Sequence of chain 1.D:
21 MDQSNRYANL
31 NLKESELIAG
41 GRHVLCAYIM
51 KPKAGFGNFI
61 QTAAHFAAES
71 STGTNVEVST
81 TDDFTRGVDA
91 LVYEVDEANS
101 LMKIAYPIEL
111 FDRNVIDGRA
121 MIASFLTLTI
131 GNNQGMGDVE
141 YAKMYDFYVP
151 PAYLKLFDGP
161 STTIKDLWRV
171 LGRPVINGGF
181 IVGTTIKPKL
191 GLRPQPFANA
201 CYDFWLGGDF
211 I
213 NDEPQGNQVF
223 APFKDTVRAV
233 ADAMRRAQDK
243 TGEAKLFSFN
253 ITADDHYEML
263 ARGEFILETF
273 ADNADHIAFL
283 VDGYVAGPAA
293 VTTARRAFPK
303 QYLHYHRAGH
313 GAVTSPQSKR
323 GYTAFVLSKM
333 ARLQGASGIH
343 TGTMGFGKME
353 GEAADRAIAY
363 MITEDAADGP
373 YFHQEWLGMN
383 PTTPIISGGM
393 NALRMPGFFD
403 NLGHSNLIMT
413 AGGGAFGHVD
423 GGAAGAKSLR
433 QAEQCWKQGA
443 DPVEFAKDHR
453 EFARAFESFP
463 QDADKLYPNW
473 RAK

Sequence of chain 1.C:
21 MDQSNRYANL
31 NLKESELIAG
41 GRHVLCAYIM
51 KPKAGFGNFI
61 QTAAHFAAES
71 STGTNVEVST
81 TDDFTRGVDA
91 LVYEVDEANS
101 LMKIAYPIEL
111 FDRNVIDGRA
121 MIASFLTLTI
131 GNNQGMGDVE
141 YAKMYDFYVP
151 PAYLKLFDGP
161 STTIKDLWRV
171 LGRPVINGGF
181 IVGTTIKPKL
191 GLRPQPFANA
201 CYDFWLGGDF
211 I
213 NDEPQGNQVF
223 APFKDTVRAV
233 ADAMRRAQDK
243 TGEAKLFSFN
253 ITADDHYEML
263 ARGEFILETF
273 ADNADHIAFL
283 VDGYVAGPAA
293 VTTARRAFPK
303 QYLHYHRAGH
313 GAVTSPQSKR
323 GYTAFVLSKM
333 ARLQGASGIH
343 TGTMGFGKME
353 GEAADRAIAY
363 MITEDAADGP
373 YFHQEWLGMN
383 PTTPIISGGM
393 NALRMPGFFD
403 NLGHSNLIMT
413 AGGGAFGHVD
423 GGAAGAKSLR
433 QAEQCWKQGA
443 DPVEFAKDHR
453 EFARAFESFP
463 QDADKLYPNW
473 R

The protein below binds the small molecule below.
Small molecule (SMILES): O=C(O)[C@@](O)(COP(=O)(O)O)[C@H](O)[C@H](O)COP(=O)(O)O

Binding-site contacts:
Ligand atom O5P contacts residue HIS342 of chain 1.C at 2.9 Å (h-bond).
Ligand atom C3 contacts residue KCX212 of chain 1.C at 3.1 Å.
Ligand atom O1P contacts residue LYS350 of chain 1.C at 2.8 Å (salt-bridge).
Ligand atom O3P contacts residue GLY415 of chain 1.C at 2.9 Å (h-bond).
Ligand atom O3 contacts residue MG1 of chain 1.L at 2.2 Å.
Ligand atom O2P contacts residue GLY414 of chain 1.C at 3.0 Å (h-bond).
Ligand atom O2 contacts residue ASP214 of chain 1.C at 3.3 Å (salt-bridge).
Ligand atom O3 contacts residue HIS308 of chain 1.C at 2.7 Å (h-bond).
Ligand atom O3 contacts residue KCX212 of chain 1.C at 3.1 Å (h-bond).
Ligand atom O2 contacts residue KCX212 of chain 1.C at 2.7 Å (h-bond).
Ligand atom O7 contacts residue LYS189 of chain 1.C at 2.6 Å (salt-bridge).
Ligand atom O2 contacts residue MG1 of chain 1.L at 2.1 Å.
Ligand atom O3P contacts residue THR74 of chain 1.D at 2.9 Å (h-bond).
Ligand atom O3P contacts residue LYS187 of chain 1.C at 3.4 Å.
Ligand atom O1 contacts residue LYS187 of chain 1.C at 3.1 Å (salt-bridge).
Ligand atom C2 contacts residue MG1 of chain 1.L at 2.6 Å.
Ligand atom O7 contacts residue ASP214 of chain 1.C at 3.0 Å (salt-bridge).
Ligand atom C1 contacts residue SER389 of chain 1.C at 3.5 Å.
Ligand atom O5P contacts residue SER389 of chain 1.C at 3.1 Å (h-bond).
Ligand atom O3P contacts residue GLY414 of chain 1.C at 3.5 Å.
Ligand atom C contacts residue LYS187 of chain 1.C at 3.4 Å.
Ligand atom C3 contacts residue SER389 of chain 1.C at 3.4 Å.
Ligand atom O4P contacts residue ARG309 of chain 1.C at 3.0 Å (salt-bridge).
Ligand atom O1P contacts residue THR74 of chain 1.D at 3.4 Å (h-bond).
Ligand atom O4 contacts residue GLY390 of chain 1.C at 3.1 Å.
Ligand atom O7 contacts residue MG1 of chain 1.L at 1.9 Å.
Ligand atom O6P contacts residue ARG309 of chain 1.C at 2.8 Å (salt-bridge).
Ligand atom O7 contacts residue ASN132 of chain 1.D at 2.8 Å (h-bond).
Ligand atom C contacts residue ASN132 of chain 1.D at 3.2 Å.
Ligand atom O6 contacts residue LYS350 of chain 1.C at 3.0 Å (salt-bridge).
Ligand atom C contacts residue MG1 of chain 1.L at 2.5 Å.
Ligand atom O4 contacts residue SER389 of chain 1.C at 3.0 Å (h-bond).
Ligand atom O7 contacts residue LYS187 of chain 1.C at 3.4 Å (salt-bridge).
Ligand atom O3 contacts residue GLU215 of chain 1.C at 2.9 Å (salt-bridge).
Ligand atom O2 contacts residue LYS187 of chain 1.C at 3.4 Å (salt-bridge).
Ligand atom O7 contacts residue GLU215 of chain 1.C at 3.0 Å (salt-bridge).
Ligand atom O3 contacts residue ASN132 of chain 1.D at 3.0 Å (h-bond).
Ligand atom O1P contacts residue GLY391 of chain 1.C at 2.7 Å (h-bond).
Ligand atom C3 contacts residue MG1 of chain 1.L at 2.9 Å.
Ligand atom O2 contacts residue THR185 of chain 1.C at 3.4 Å (h-bond).